Sequence of chain 1.C:
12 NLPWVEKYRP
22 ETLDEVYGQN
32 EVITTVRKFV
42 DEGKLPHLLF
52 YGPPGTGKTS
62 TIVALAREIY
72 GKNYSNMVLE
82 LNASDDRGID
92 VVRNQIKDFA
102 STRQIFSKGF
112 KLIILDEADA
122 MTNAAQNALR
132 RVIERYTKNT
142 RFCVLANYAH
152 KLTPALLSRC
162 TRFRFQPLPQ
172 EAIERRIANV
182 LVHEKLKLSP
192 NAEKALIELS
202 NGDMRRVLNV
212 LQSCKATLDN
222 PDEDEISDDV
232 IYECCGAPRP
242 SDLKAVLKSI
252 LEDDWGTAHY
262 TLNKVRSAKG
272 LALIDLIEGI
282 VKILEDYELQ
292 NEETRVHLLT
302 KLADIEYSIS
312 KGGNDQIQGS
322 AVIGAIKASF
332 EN

Binding-site contacts:
Ligand atom O3B contacts residue GLY52 of chain 1.B at 3.1 Å (h-bond).
Ligand atom C6 contacts residue VAL24 of chain 1.B at 3.2 Å (hydrophobic).
Ligand atom C2' contacts residue PRO17 of chain 1.B at 3.7 Å (hydrophobic).
Ligand atom PG contacts residue LYS55 of chain 1.B at 3.6 Å.
Ligand atom O3G contacts residue MG1 of chain 1.L at 2.1 Å.
Ligand atom N1 contacts residue VAL24 of chain 1.B at 3.2 Å (h-bond).
Ligand atom O3B contacts residue LYS55 of chain 1.B at 2.8 Å (salt-bridge).
Ligand atom PG contacts residue MG1 of chain 1.L at 3.5 Å.
Ligand atom O1B contacts residue MG1 of chain 1.L at 2.1 Å.
Ligand atom O2B contacts residue ILE53 of chain 1.B at 3.7 Å.
Ligand atom S1G contacts residue LYS55 of chain 1.B at 3.2 Å (salt-bridge).
Ligand atom C8 contacts residue GLY54 of chain 1.B at 3.5 Å.
Ligand atom O2A contacts residue THR56 of chain 1.B at 3.7 Å.
Ligand atom O2' contacts residue TYR15 of chain 1.B at 3.7 Å.
Ligand atom O1A contacts residue ARG203 of chain 1.B at 3.7 Å.
Ligand atom N7 contacts residue ILE53 of chain 1.B at 3.3 Å.
Ligand atom N6 contacts residue ILE23 of chain 1.B at 3.4 Å.
Ligand atom O3A contacts residue ARG203 of chain 1.B at 2.9 Å (salt-bridge).
Ligand atom O3' contacts residue VAL12 of chain 1.B at 3.0 Å (h-bond).
Ligand atom PB contacts residue MG1 of chain 1.L at 3.5 Å.
Ligand atom O2A contacts residue LYS55 of chain 1.B at 3.5 Å (salt-bridge).
Ligand atom O3G contacts residue ARG131 of chain 1.C at 3.5 Å (salt-bridge).
Ligand atom N6 contacts residue VAL24 of chain 1.B at 2.3 Å (h-bond).
Ligand atom O2' contacts residue VAL12 of chain 1.B at 3.5 Å (h-bond).
Ligand atom O2B contacts residue GLY54 of chain 1.B at 3.1 Å (h-bond).
Ligand atom O1B contacts residue THR56 of chain 1.B at 3.0 Å (h-bond).
Ligand atom N7 contacts residue GLY54 of chain 1.B at 3.1 Å (h-bond).
Ligand atom O2A contacts residue GLY54 of chain 1.B at 3.3 Å.
Ligand atom O3G contacts residue ARG203 of chain 1.B at 3.5 Å (salt-bridge).
Ligand atom O2G contacts residue ARG203 of chain 1.B at 2.8 Å (salt-bridge).
Ligand atom O4' contacts residue ARG203 of chain 1.B at 3.5 Å.
Ligand atom C4 contacts residue MET202 of chain 1.B at 3.5 Å (hydrophobic).
Ligand atom S1G contacts residue ASN145 of chain 1.B at 2.9 Å (h-bond).
Ligand atom C5' contacts residue ARG203 of chain 1.B at 3.7 Å.
Ligand atom O2A contacts residue THR57 of chain 1.B at 3.3 Å (h-bond).
Ligand atom O2B contacts residue LYS55 of chain 1.B at 2.6 Å (salt-bridge).
Ligand atom O2' contacts residue ARG16 of chain 1.B at 3.6 Å.
Ligand atom O3' contacts residue ARG16 of chain 1.B at 3.4 Å.
Ligand atom PB contacts residue LYS55 of chain 1.B at 3.6 Å.
Ligand atom PG contacts residue ARG203 of chain 1.B at 3.5 Å.

Sequence of chain 1.B:
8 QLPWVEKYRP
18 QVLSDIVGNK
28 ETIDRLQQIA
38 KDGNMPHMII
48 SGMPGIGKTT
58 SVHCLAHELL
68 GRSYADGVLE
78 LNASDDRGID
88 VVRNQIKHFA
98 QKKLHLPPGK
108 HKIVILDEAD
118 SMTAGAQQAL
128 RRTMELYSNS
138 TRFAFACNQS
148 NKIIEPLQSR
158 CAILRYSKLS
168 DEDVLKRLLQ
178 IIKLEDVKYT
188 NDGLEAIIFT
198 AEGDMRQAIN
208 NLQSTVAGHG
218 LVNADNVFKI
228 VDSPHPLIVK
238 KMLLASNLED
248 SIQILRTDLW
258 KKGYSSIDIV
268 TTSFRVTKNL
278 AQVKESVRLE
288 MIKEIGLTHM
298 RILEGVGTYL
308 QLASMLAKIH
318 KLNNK

A small-molecule ligand and the protein it binds are described below.
Small molecule (SMILES): Nc1ncnc2c1ncn2[C@@H]1O[C@H](COP(=O)(O)OP(=O)(O)OP(O)(O)=S)[C@@H](O)[C@H]1O